This protein binds this small molecule.
Small molecule (SMILES): CC(=O)N[C@@H]1[C@@H](O)[C@H](O)[C@@H](CO)O[C@H]1O

Binding-site contacts:
Ligand atom O7 contacts residue ASN65 of chain 1.A at 3.5 Å (h-bond).
Ligand atom O5 contacts residue ASN65 of chain 1.A at 2.9 Å (h-bond).
Ligand atom N2 contacts residue ASN65 of chain 1.A at 3.5 Å (h-bond).
Ligand atom O5 contacts residue TYR387 of chain 1.C at 4.5 Å.
Ligand atom O7 contacts residue TYR387 of chain 1.C at 3.6 Å.
Ligand atom C7 contacts residue ASN65 of chain 1.A at 3.7 Å.
Ligand atom C5 contacts residue ASN65 of chain 1.A at 4.3 Å.
Ligand atom C8 contacts residue LEU358 of chain 1.A at 3.5 Å (hydrophobic).
Ligand atom C3 contacts residue ASN65 of chain 1.A at 4.5 Å.
Ligand atom C1 contacts residue TYR387 of chain 1.C at 4.3 Å (hydrophobic).
Ligand atom N2 contacts residue LEU358 of chain 1.A at 4.1 Å.
Ligand atom C1 contacts residue ASN65 of chain 1.A at 2.2 Å.
Ligand atom C2 contacts residue ASN65 of chain 1.A at 3.1 Å.
Ligand atom C2 contacts residue TYR387 of chain 1.C at 4.4 Å (hydrophobic).
Ligand atom C7 contacts residue LEU358 of chain 1.A at 4.0 Å (hydrophobic).

Sequence of chain 1.A:
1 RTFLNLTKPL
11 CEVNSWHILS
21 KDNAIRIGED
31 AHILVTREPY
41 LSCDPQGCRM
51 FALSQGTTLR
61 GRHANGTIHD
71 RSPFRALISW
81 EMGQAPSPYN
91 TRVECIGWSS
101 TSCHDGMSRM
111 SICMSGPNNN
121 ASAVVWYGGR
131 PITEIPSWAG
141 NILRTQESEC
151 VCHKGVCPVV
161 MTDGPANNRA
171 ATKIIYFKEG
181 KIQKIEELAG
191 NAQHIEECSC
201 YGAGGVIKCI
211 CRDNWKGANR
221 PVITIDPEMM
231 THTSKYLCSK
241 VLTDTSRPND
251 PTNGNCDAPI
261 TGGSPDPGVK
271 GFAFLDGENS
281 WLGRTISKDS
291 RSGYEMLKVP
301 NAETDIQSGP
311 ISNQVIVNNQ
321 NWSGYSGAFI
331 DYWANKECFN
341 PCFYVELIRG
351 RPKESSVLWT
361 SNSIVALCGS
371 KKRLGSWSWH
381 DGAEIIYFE

Sequence of chain 1.C:
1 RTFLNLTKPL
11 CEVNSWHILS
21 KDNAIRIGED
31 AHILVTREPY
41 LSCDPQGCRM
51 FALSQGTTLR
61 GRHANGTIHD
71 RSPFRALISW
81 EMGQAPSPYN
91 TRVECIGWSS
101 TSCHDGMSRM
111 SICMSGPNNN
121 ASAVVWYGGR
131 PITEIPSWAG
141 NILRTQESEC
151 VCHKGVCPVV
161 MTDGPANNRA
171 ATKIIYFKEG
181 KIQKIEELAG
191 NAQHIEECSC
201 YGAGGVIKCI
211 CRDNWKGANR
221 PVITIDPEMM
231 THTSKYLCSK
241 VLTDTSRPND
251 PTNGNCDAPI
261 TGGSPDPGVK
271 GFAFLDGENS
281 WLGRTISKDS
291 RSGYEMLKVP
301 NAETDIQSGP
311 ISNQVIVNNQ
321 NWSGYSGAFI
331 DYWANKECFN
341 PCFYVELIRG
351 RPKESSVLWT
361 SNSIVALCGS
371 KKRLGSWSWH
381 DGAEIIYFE